The small molecule below binds the protein below.
Small molecule (SMILES): CC(=O)N[C@H]1[C@H](O[C@H]2[C@H](O)[C@@H](NC(C)=O)CO[C@@H]2CO)O[C@H](CO)[C@@H](O)[C@@H]1O

Sequence of chain 1.B:
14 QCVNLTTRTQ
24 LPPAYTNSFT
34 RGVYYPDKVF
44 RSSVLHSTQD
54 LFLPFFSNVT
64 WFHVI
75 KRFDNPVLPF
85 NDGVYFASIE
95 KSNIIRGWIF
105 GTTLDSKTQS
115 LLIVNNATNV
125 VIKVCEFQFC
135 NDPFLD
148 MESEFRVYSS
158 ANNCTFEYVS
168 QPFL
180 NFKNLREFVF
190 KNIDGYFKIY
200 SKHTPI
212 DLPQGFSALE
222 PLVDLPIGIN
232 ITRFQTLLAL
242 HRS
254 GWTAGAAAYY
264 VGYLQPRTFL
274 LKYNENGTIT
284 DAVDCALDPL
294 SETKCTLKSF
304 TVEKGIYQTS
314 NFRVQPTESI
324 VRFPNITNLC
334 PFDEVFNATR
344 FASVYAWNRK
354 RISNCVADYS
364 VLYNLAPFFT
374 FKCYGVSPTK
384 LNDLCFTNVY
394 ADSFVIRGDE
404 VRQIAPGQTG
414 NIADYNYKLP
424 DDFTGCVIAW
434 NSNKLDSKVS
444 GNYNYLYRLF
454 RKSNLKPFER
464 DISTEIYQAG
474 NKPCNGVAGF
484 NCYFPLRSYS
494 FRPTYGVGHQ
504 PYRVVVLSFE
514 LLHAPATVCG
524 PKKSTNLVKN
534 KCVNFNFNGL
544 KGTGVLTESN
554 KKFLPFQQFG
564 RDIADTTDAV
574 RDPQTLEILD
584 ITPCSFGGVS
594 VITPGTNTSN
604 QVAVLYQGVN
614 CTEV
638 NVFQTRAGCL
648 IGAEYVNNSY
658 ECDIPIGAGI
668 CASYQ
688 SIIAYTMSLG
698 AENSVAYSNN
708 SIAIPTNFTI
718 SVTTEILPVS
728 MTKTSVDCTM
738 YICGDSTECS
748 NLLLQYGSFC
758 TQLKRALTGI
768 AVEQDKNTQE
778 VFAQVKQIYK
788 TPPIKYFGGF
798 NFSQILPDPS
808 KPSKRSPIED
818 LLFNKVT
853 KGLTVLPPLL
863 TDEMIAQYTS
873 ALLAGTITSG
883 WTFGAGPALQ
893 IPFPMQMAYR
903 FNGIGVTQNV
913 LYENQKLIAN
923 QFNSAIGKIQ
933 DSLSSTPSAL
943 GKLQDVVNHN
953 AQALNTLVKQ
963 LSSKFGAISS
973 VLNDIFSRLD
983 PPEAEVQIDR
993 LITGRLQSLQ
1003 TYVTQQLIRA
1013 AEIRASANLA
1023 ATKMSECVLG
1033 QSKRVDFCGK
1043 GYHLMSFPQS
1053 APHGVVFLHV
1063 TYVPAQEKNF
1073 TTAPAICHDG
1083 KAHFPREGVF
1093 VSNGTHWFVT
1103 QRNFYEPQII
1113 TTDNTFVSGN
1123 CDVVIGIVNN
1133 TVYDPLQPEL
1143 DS

Binding-site contacts:
Ligand atom C4 contacts residue LEU919 of chain 1.B at 4.3 Å (hydrophobic).
Ligand atom O6 contacts residue GLN923 of chain 1.B at 3.3 Å (h-bond).
Ligand atom C2 contacts residue ASN714 of chain 1.B at 2.5 Å.
Ligand atom C3 contacts residue ASN714 of chain 1.B at 3.8 Å.
Ligand atom C1 contacts residue ASN714 of chain 1.B at 1.4 Å.
Ligand atom C2 contacts residue GLN1068 of chain 1.B at 3.9 Å.
Ligand atom C7 contacts residue ASN714 of chain 1.B at 3.2 Å.
Ligand atom C7 contacts residue LEU919 of chain 1.B at 3.9 Å (hydrophobic).
Ligand atom C6 contacts residue LEU919 of chain 1.B at 4.2 Å (hydrophobic).
Ligand atom C4 contacts residue ASN714 of chain 1.B at 4.2 Å.
Ligand atom C5 contacts residue GLN923 of chain 1.B at 4.0 Å.
Ligand atom C5 contacts residue ASN714 of chain 1.B at 3.7 Å.
Ligand atom O4 contacts residue LEU919 of chain 1.B at 3.9 Å.
Ligand atom O7 contacts residue LEU919 of chain 1.B at 3.4 Å.
Ligand atom C1 contacts residue LEU919 of chain 1.B at 4.2 Å (hydrophobic).
Ligand atom C1 contacts residue GLN1068 of chain 1.B at 3.5 Å.
Ligand atom C7 contacts residue GLN1068 of chain 1.B at 4.5 Å.
Ligand atom C5 contacts residue LEU919 of chain 1.B at 3.8 Å (hydrophobic).
Ligand atom O7 contacts residue ASN714 of chain 1.B at 3.2 Å (h-bond).
Ligand atom N2 contacts residue ASN714 of chain 1.B at 2.9 Å (h-bond).
Ligand atom O7 contacts residue GLN1068 of chain 1.B at 3.5 Å (h-bond).
Ligand atom C8 contacts residue LEU919 of chain 1.B at 4.2 Å (hydrophobic).
Ligand atom O5 contacts residue GLN1068 of chain 1.B at 3.5 Å (h-bond).
Ligand atom O6 contacts residue PHE715 of chain 1.B at 4.4 Å.
Ligand atom C8 contacts residue ASN714 of chain 1.B at 4.4 Å.
Ligand atom O5 contacts residue ASN714 of chain 1.B at 2.4 Å (h-bond).
Ligand atom C3 contacts residue LEU919 of chain 1.B at 4.4 Å (hydrophobic).
Ligand atom O5 contacts residue GLN923 of chain 1.B at 4.3 Å.
Ligand atom C6 contacts residue GLN923 of chain 1.B at 3.8 Å.